Binding-site contacts:
Ligand atom O6 contacts residue GLU16 of chain 1.A at 4.4 Å.
Ligand atom C6 contacts residue ASP155 of chain 1.A at 4.3 Å.
Ligand atom C2 contacts residue ASN25 of chain 1.A at 2.7 Å.
Ligand atom C3 contacts residue ARG154 of chain 1.A at 4.2 Å.
Ligand atom C3 contacts residue ASN25 of chain 1.A at 3.8 Å.
Ligand atom C4 contacts residue ASP17 of chain 1.A at 4.0 Å.
Ligand atom O6 contacts residue PRO153 of chain 1.A at 4.4 Å.
Ligand atom C1 contacts residue ARG154 of chain 1.A at 4.3 Å.
Ligand atom O5 contacts residue ASN25 of chain 1.A at 2.2 Å (h-bond).
Ligand atom O5 contacts residue ARG154 of chain 1.A at 4.0 Å.
Ligand atom O3 contacts residue ARG154 of chain 1.A at 4.4 Å.
Ligand atom C1 contacts residue ASP17 of chain 1.A at 4.0 Å.
Ligand atom O6 contacts residue ARG154 of chain 1.A at 4.4 Å.
Ligand atom O2 contacts residue ARG154 of chain 1.A at 2.5 Å (salt-bridge).
Ligand atom O7 contacts residue ASN25 of chain 1.A at 3.2 Å (h-bond).
Ligand atom O7 contacts residue GLU23 of chain 1.A at 4.3 Å.
Ligand atom C6 contacts residue PRO153 of chain 1.A at 4.3 Å (hydrophobic).
Ligand atom C7 contacts residue ASN25 of chain 1.A at 3.5 Å.
Ligand atom O6 contacts residue ASP17 of chain 1.A at 4.3 Å.
Ligand atom C1 contacts residue ASN25 of chain 1.A at 1.4 Å.
Ligand atom N2 contacts residue ASN25 of chain 1.A at 3.1 Å (h-bond).
Ligand atom C6 contacts residue ASN25 of chain 1.A at 4.3 Å.
Ligand atom C2 contacts residue ARG154 of chain 1.A at 3.8 Å.
Ligand atom C6 contacts residue ARG154 of chain 1.A at 4.0 Å.
Ligand atom C5 contacts residue ARG154 of chain 1.A at 4.4 Å.
Ligand atom C5 contacts residue ASN25 of chain 1.A at 3.3 Å.
Ligand atom O6 contacts residue ALA14 of chain 1.A at 4.2 Å.
Ligand atom C4 contacts residue ARG154 of chain 1.A at 3.8 Å.
Ligand atom C6 contacts residue ASP17 of chain 1.A at 3.0 Å.
Ligand atom C4 contacts residue ASN25 of chain 1.A at 4.1 Å.
Ligand atom O5 contacts residue ASP17 of chain 1.A at 2.9 Å (salt-bridge).
Ligand atom O6 contacts residue ASP155 of chain 1.A at 3.5 Å (salt-bridge).
Ligand atom C6 contacts residue ALA14 of chain 1.A at 4.4 Å (hydrophobic).
Ligand atom C5 contacts residue ASP17 of chain 1.A at 3.4 Å.
Ligand atom C2 contacts residue ASP17 of chain 1.A at 4.4 Å.

Sequence of chain 1.A:
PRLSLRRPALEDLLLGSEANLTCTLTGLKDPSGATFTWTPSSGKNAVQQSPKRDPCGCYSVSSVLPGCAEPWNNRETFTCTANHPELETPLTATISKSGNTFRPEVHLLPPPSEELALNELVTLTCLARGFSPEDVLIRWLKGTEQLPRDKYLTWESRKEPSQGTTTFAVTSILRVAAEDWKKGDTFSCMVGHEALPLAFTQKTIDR

The protein below binds the small molecule below.
Small molecule (SMILES): CC(=O)N[C@H]1[C@H](O[C@H]2[C@H](O)[C@@H](NC(C)=O)CO[C@@H]2CO)O[C@H](CO)[C@@H](O[C@H]2O[C@H](CO[C@@H]3O[C@H](CO)[C@@H](O)[C@H](O)[C@@H]3O)[C@@H](O)[C@H](O[C@H]3O[C@H](CO)[C@@H](O)[C@H](O)[C@@H]3O)[C@@H]2O)[C@@H]1O